Sequence of chain 2.A:
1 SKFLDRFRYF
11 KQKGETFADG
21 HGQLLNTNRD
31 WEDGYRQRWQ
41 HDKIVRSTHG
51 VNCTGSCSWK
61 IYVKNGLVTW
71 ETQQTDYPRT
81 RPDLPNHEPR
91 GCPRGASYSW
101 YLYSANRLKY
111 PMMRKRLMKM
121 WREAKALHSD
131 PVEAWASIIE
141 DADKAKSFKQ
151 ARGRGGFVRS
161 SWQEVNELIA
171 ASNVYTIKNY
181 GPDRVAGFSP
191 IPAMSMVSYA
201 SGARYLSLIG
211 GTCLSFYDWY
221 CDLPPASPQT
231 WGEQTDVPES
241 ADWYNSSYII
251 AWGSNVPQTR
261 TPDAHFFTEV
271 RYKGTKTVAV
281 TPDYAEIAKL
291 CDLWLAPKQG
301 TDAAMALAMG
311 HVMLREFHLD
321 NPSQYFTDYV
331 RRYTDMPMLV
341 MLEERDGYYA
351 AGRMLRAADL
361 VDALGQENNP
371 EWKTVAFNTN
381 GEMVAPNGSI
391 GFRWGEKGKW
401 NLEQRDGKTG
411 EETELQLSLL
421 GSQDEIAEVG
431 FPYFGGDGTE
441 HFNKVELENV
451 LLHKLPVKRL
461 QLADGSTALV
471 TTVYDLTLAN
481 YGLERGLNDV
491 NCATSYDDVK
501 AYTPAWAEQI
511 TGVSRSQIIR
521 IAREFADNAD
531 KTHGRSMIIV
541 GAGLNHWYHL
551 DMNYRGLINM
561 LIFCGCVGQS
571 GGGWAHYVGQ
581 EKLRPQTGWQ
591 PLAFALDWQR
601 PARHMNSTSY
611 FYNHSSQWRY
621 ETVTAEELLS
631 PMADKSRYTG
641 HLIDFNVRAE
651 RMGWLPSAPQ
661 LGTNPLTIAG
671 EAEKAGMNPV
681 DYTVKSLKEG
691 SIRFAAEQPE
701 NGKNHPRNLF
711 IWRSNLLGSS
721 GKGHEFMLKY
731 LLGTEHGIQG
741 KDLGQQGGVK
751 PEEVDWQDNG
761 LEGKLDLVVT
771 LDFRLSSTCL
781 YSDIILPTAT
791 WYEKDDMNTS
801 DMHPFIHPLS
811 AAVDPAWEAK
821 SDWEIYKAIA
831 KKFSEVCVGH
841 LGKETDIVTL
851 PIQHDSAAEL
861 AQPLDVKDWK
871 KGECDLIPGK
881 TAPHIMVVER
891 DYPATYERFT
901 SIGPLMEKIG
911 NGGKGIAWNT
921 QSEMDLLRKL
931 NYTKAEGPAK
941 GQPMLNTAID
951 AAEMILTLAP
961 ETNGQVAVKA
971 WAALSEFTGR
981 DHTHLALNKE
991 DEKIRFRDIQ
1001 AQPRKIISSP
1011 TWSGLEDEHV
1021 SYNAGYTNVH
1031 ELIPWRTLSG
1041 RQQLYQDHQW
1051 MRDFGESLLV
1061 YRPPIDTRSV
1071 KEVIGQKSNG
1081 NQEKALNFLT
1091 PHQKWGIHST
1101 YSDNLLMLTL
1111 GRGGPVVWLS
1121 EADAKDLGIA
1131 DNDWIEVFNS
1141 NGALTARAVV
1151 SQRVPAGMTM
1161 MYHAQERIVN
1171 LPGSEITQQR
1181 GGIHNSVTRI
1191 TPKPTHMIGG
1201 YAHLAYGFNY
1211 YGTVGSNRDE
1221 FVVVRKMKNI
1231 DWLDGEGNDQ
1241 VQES

Binding-site contacts:
Ligand atom S12 contacts residue TYR220 of chain 2.A at 3.3 Å.
Ligand atom N17 contacts residue THR1090 of chain 2.A at 2.5 Å (h-bond).
Ligand atom C1' contacts residue ASP772 of chain 2.A at 3.3 Å.
Ligand atom O3' contacts residue ARG774 of chain 2.A at 2.9 Å (salt-bridge).
Ligand atom N16 contacts residue ASN1185 of chain 2.A at 3.0 Å (h-bond).
Ligand atom S12 contacts residue HIS1098 of chain 2.A at 2.9 Å.
Ligand atom O11 contacts residue HIS1163 of chain 2.A at 2.8 Å (h-bond).
Ligand atom O2' contacts residue ARG774 of chain 2.A at 2.9 Å (salt-bridge).
Ligand atom N2 contacts residue ASP822 of chain 2.A at 2.9 Å (salt-bridge).
Ligand atom N18 contacts residue ASN1185 of chain 2.A at 3.2 Å (h-bond).
Ligand atom O14 contacts residue ARG1218 of chain 2.A at 3.0 Å (salt-bridge).
Ligand atom S12 contacts residue MD11 of chain 2.E at 3.0 Å (h-bond).
Ligand atom O14 contacts residue THR1090 of chain 2.A at 3.2 Å (h-bond).
Ligand atom N15 contacts residue HIS1163 of chain 2.A at 3.2 Å (h-bond).
Ligand atom O2' contacts residue ASP772 of chain 2.A at 2.7 Å (salt-bridge).
Ligand atom N1 contacts residue ASP822 of chain 2.A at 2.6 Å (salt-bridge).
Ligand atom O5' contacts residue ASN715 of chain 2.A at 3.2 Å (h-bond).
Ligand atom N16 contacts residue THR1090 of chain 2.A at 3.2 Å (h-bond).
Ligand atom O1B contacts residue TYR220 of chain 2.A at 2.5 Å (h-bond).
Ligand atom O3' contacts residue ASP772 of chain 2.A at 2.7 Å (salt-bridge).
Ligand atom O1A contacts residue HIS1098 of chain 2.A at 3.3 Å.
Ligand atom O6 contacts residue LYS794 of chain 2.A at 2.6 Å (salt-bridge).
Ligand atom S13 contacts residue 6MO1 of chain 2.F at 2.4 Å.
Ligand atom N2 contacts residue LEU771 of chain 2.A at 2.9 Å (h-bond).
Ligand atom O2B contacts residue ASN715 of chain 2.A at 2.8 Å (h-bond).
Ligand atom C16 contacts residue HIS1163 of chain 2.A at 3.3 Å.
Ligand atom S13 contacts residue MD11 of chain 2.E at 3.2 Å (h-bond).
Ligand atom S13 contacts residue ASP222 of chain 2.A at 3.0 Å (salt-bridge).
Ligand atom S12 contacts residue 6MO1 of chain 2.F at 2.5 Å.
Ligand atom N1 contacts residue ARG713 of chain 2.A at 3.3 Å.
Ligand atom O2A contacts residue THR1100 of chain 2.A at 2.6 Å (h-bond).
Ligand atom O14 contacts residue HIS546 of chain 2.A at 3.3 Å (h-bond).
Ligand atom N3 contacts residue ARG713 of chain 2.A at 3.1 Å (salt-bridge).
Ligand atom O1A contacts residue SER1099 of chain 2.A at 2.6 Å (h-bond).
Ligand atom O1A contacts residue SER719 of chain 2.A at 3.0 Å (h-bond).
Ligand atom S12 contacts residue ASN52 of chain 2.A at 3.0 Å (h-bond).
Ligand atom O14 contacts residue HIS1092 of chain 2.A at 3.0 Å (h-bond).
Ligand atom N7 contacts residue TRP791 of chain 2.A at 2.6 Å (h-bond).
Ligand atom O4' contacts residue SER714 of chain 2.A at 3.1 Å (h-bond).
Ligand atom O4' contacts residue ARG713 of chain 2.A at 3.1 Å.

This small molecule binds to this protein.
Small molecule (SMILES): Nc1nc2c(c(=O)[nH]1)N[C@@H](/C(S)=C(/S)[C@H](O)CO[P](=O)(O)O[P](=O)(O)OC[C@H]1O[C@@H](n3cnc4c(=O)[nH]c(N)nc43)[C@H](O)[C@@H]1O)C=N2